A protein and the small-molecule ligand that binds it are described below.
Small molecule (SMILES): Nc1ccn([C@H]2C[C@H](O[P](=O)(O)OC[C@H]3O[C@@H](n4cnc5c(=O)nc(N)[nH]c54)C[C@@H]3O[P](=O)(O)OC[C@H]3O[C@@H](n4cnc5c(N)ncnc54)C[C@@H]3O[P](=O)(O)OC[C@H]3O[C@@H](n4cnc5c(N)ncnc54)C[C@@H]3O[P](=O)(O)OC[C@H]3O[C@@H](n4ccc(N)nc4=O)C[C@@H]3O[P](=O)(O)OC[C@H]3O[C@@H](n4cnc5c(=O)nc(N)[nH]c54)C[C@@H]3O[P](=O)(O)OC[C@H]3O[C@@H](n4ccc(N)nc4=O)C[C@@H]3O)[C@@H](CO[P](=O)(O)O[C@H]3C[C@H](n4cnc5c(=O)nc(N)[nH]c54)O[C@@H]3CO)O2)c(=O)n1

Binding-site contacts:
Ligand atom OP1 contacts residue LYS8 of chain 1.C at 2.7 Å (salt-bridge).
Ligand atom N6 contacts residue 5IU5 of chain 1.A at 2.7 Å (h-bond).
Ligand atom C5' contacts residue LYS27 of chain 1.C at 3.3 Å.
Ligand atom O4' contacts residue MET28 of chain 1.C at 3.3 Å.
Ligand atom OP1 contacts residue SER46 of chain 1.C at 2.6 Å (h-bond).
Ligand atom O6 contacts residue DC6 of chain 1.A at 2.9 Å (h-bond).
Ligand atom N4 contacts residue DC2 of chain 1.A at 3.1 Å (h-bond).
Ligand atom N6 contacts residue DT4 of chain 1.A at 3.0 Å (h-bond).
Ligand atom C2 contacts residue 5IU5 of chain 1.A at 3.3 Å.
Ligand atom O6 contacts residue DC2 of chain 1.A at 2.9 Å (h-bond).
Ligand atom N1 contacts residue DC8 of chain 1.A at 2.9 Å (h-bond).
Ligand atom N3 contacts residue DG3 of chain 1.A at 2.9 Å (h-bond).
Ligand atom C2 contacts residue DT4 of chain 1.A at 3.5 Å.
Ligand atom N4 contacts residue DG3 of chain 1.A at 2.9 Å (h-bond).
Ligand atom N2 contacts residue DC8 of chain 1.A at 2.7 Å (h-bond).
Ligand atom N1 contacts residue DG7 of chain 1.A at 3.5 Å (h-bond).
Ligand atom C6 contacts residue 5IU5 of chain 1.A at 3.4 Å.
Ligand atom N4 contacts residue DG7 of chain 1.A at 2.8 Å (h-bond).
Ligand atom C4' contacts residue LYS8 of chain 1.C at 3.4 Å.
Ligand atom N3 contacts residue DG7 of chain 1.A at 2.8 Å (h-bond).
Ligand atom C5' contacts residue LYS8 of chain 1.C at 3.4 Å.
Ligand atom N6 contacts residue DG3 of chain 1.A at 3.0 Å (h-bond).
Ligand atom N1 contacts residue 5IU5 of chain 1.A at 2.6 Å (h-bond).
Ligand atom O3' contacts residue LYS27 of chain 1.C at 3.4 Å.
Ligand atom O2 contacts residue DG1 of chain 1.A at 2.8 Å (h-bond).
Ligand atom N3 contacts residue DG1 of chain 1.A at 3.1 Å (h-bond).
Ligand atom N2 contacts residue DC6 of chain 1.A at 2.8 Å (h-bond).
Ligand atom O6 contacts residue DC8 of chain 1.A at 2.8 Å (h-bond).
Ligand atom N4 contacts residue DG1 of chain 1.A at 3.3 Å (h-bond).
Ligand atom C5' contacts residue TYR7 of chain 1.C at 3.5 Å (hydrophobic).
Ligand atom O3' contacts residue SER46 of chain 1.C at 3.4 Å.
Ligand atom N1 contacts residue DC6 of chain 1.A at 2.9 Å (h-bond).
Ligand atom C2 contacts residue DG7 of chain 1.A at 3.3 Å.
Ligand atom O2 contacts residue DG7 of chain 1.A at 2.7 Å (h-bond).
Ligand atom N2 contacts residue VAL25 of chain 1.C at 3.1 Å (h-bond).
Ligand atom N2 contacts residue DC2 of chain 1.A at 2.7 Å (h-bond).
Ligand atom O2 contacts residue DG3 of chain 1.A at 2.8 Å (h-bond).
Ligand atom N1 contacts residue DC2 of chain 1.A at 2.9 Å (h-bond).
Ligand atom N1 contacts residue DT4 of chain 1.A at 2.9 Å (h-bond).
Ligand atom O6 contacts residue 5IU5 of chain 1.A at 3.3 Å (h-bond).

Sequence of chain 1.C:
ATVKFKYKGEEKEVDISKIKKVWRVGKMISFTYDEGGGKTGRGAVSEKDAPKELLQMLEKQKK